Sequence of chain 1.B:
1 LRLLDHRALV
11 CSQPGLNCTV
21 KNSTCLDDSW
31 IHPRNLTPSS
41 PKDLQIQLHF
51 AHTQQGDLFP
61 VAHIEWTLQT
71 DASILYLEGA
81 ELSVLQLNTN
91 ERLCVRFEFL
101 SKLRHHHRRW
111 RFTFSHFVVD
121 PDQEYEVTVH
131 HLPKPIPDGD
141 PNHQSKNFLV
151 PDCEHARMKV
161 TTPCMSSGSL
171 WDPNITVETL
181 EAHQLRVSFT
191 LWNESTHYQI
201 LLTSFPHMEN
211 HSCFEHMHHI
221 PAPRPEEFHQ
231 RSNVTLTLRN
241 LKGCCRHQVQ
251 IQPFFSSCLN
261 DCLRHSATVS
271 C

Binding-site contacts:
Ligand atom C4 contacts residue ASN193 of chain 1.B at 4.2 Å.
Ligand atom N2 contacts residue ASN193 of chain 1.B at 2.9 Å (h-bond).
Ligand atom O7 contacts residue ASN193 of chain 1.B at 3.0 Å (h-bond).
Ligand atom O4 contacts residue MET165 of chain 1.B at 3.5 Å.
Ligand atom C3 contacts residue ASN193 of chain 1.B at 3.7 Å.
Ligand atom O5 contacts residue HIS229 of chain 1.B at 3.6 Å.
Ligand atom C5 contacts residue ASN193 of chain 1.B at 3.7 Å.
Ligand atom C7 contacts residue ASN193 of chain 1.B at 3.1 Å.
Ligand atom C8 contacts residue ASN193 of chain 1.B at 4.3 Å.
Ligand atom C1 contacts residue ASN193 of chain 1.B at 1.4 Å.
Ligand atom C2 contacts residue ASN193 of chain 1.B at 2.4 Å.
Ligand atom O5 contacts residue ASN193 of chain 1.B at 2.3 Å (h-bond).
Ligand atom C1 contacts residue HIS229 of chain 1.B at 4.0 Å.

The small molecule below binds the protein below.
Small molecule (SMILES): CC(=O)N[C@@H]1[C@@H](O)[C@H](O)[C@@H](CO)O[C@H]1O